A small-molecule ligand and the protein it binds are described below.
Small molecule (SMILES): CC(=O)N[C@@H]1[C@@H](O)[C@H](O[C@@H]2O[C@H](CO[C@]3(C(=O)O)C[C@H](O)[C@@H](NC(C)=O)[C@H]([C@H](O)[C@H](O)CO)O3)[C@H](O)[C@H](O)[C@H]2O)[C@@H](CO)O[C@H]1O

Sequence of chain 30.A:
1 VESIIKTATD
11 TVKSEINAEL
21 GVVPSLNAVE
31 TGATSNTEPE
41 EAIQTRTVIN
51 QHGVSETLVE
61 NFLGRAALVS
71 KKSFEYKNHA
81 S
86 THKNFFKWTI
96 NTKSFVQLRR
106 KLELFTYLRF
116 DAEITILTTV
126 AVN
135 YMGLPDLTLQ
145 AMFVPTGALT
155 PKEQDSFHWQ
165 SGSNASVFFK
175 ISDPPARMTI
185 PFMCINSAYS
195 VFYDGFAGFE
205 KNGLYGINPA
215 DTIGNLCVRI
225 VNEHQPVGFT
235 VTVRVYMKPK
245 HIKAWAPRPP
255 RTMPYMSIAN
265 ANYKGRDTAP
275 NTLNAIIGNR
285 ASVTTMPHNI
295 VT

Binding-site contacts:
Ligand atom O6 contacts residue PRO274 of chain 30.A at 3.7 Å.
Ligand atom C11 contacts residue ILE233 of chain 30.C at 3.8 Å (hydrophobic).
Ligand atom N5 contacts residue ASN275 of chain 30.A at 3.5 Å (h-bond).
Ligand atom C3 contacts residue PRO274 of chain 30.A at 4.1 Å (hydrophobic).
Ligand atom C4 contacts residue ASP232 of chain 30.C at 3.5 Å.
Ligand atom O3 contacts residue GLY282 of chain 30.A at 3.4 Å.
Ligand atom C5 contacts residue ASN275 of chain 30.A at 3.5 Å.
Ligand atom C3 contacts residue ARG104 of chain 30.C at 3.9 Å.
Ligand atom C4 contacts residue ASN275 of chain 30.A at 3.8 Å.
Ligand atom O4 contacts residue ARG95 of chain 30.C at 3.6 Å.
Ligand atom O10 contacts residue ASN275 of chain 30.A at 2.9 Å (h-bond).
Ligand atom C5 contacts residue PRO274 of chain 30.A at 3.9 Å (hydrophobic).
Ligand atom C6 contacts residue ASP91 of chain 30.C at 3.9 Å.
Ligand atom C10 contacts residue ASN275 of chain 30.A at 3.2 Å.
Ligand atom O3 contacts residue PRO274 of chain 30.A at 3.9 Å.
Ligand atom C3 contacts residue PRO274 of chain 30.A at 3.8 Å (hydrophobic).
Ligand atom C11 contacts residue PRO231 of chain 30.C at 4.0 Å (hydrophobic).
Ligand atom C10 contacts residue PRO231 of chain 30.C at 3.9 Å (hydrophobic).
Ligand atom O1B contacts residue ARG104 of chain 30.C at 2.8 Å (salt-bridge).
Ligand atom C6 contacts residue PRO231 of chain 30.C at 4.0 Å (hydrophobic).
Ligand atom C4 contacts residue PRO231 of chain 30.C at 3.4 Å (hydrophobic).
Ligand atom O4 contacts residue ASP91 of chain 30.C at 2.8 Å (salt-bridge).
Ligand atom C3 contacts residue ASP232 of chain 30.C at 4.1 Å.
Ligand atom O10 contacts residue ARG270 of chain 30.A at 4.0 Å.
Ligand atom O4 contacts residue ASN275 of chain 30.A at 3.0 Å (h-bond).
Ligand atom C4 contacts residue ARG104 of chain 30.C at 4.0 Å.
Ligand atom C11 contacts residue ASP232 of chain 30.C at 3.8 Å.
Ligand atom O4 contacts residue ASP232 of chain 30.C at 2.8 Å (salt-bridge).
Ligand atom O6 contacts residue ASP91 of chain 30.C at 3.3 Å.
Ligand atom C1 contacts residue ARG104 of chain 30.C at 3.7 Å.
Ligand atom C5 contacts residue PRO231 of chain 30.C at 3.6 Å (hydrophobic).
Ligand atom C4 contacts residue PRO274 of chain 30.A at 4.0 Å (hydrophobic).
Ligand atom C11 contacts residue GLY234 of chain 30.C at 3.9 Å.
Ligand atom C3 contacts residue ARG95 of chain 30.C at 3.9 Å.
Ligand atom C4 contacts residue ASP91 of chain 30.C at 3.3 Å.
Ligand atom O4 contacts residue PRO231 of chain 30.C at 3.8 Å.
Ligand atom O7 contacts residue SER180 of chain 30.C at 3.7 Å.
Ligand atom N5 contacts residue PRO231 of chain 30.C at 2.9 Å (h-bond).
Ligand atom O7 contacts residue PRO274 of chain 30.A at 3.4 Å.
Ligand atom O3 contacts residue ASP91 of chain 30.C at 4.0 Å.

Sequence of chain 30.C:
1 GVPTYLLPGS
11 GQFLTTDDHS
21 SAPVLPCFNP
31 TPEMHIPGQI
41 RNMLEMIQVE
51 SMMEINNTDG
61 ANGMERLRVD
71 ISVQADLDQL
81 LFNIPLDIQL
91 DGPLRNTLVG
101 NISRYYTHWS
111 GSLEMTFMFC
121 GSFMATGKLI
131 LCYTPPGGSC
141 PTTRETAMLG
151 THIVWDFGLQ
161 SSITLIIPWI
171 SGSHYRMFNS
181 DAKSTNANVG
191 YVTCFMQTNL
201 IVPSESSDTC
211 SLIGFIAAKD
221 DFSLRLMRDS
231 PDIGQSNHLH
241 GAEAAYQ